This small molecule binds to this protein.
Small molecule (SMILES): O=C(O)[C@@H]1CCCN1

Binding-site contacts:
Ligand atom O contacts residue GLY1 of chain 2.V at 3.7 Å.
Ligand atom CG contacts residue GLY97 of chain 2.D at 3.9 Å.
Ligand atom CA contacts residue LEU99 of chain 2.D at 4.4 Å (hydrophobic).
Ligand atom CA contacts residue TYR18 of chain 2.D at 4.5 Å (hydrophobic).
Ligand atom OXT contacts residue GLY1 of chain 2.V at 3.1 Å (h-bond).
Ligand atom O contacts residue ASN15 of chain 2.D at 3.9 Å.
Ligand atom C contacts residue ASN15 of chain 2.D at 3.6 Å.
Ligand atom CG contacts residue LYS94 of chain 2.D at 4.2 Å.
Ligand atom OXT contacts residue ASN15 of chain 2.D at 2.8 Å (h-bond).
Ligand atom CB contacts residue GLY1 of chain 2.V at 3.7 Å.
Ligand atom CA contacts residue GLY1 of chain 2.V at 2.5 Å.
Ligand atom CG contacts residue GLY1 of chain 2.V at 3.6 Å.
Ligand atom CD contacts residue GLY1 of chain 2.V at 2.5 Å.
Ligand atom OXT contacts residue TYR18 of chain 2.D at 4.5 Å.
Ligand atom OXT contacts residue LEU99 of chain 2.D at 4.5 Å.
Ligand atom N contacts residue GLY1 of chain 2.V at 1.4 Å.
Ligand atom CB contacts residue LEU99 of chain 2.D at 3.9 Å (hydrophobic).
Ligand atom C contacts residue LEU99 of chain 2.D at 4.3 Å (hydrophobic).
Ligand atom CB contacts residue GLY97 of chain 2.D at 4.3 Å.
Ligand atom C contacts residue GLY1 of chain 2.V at 3.0 Å.

Sequence of chain 2.D:
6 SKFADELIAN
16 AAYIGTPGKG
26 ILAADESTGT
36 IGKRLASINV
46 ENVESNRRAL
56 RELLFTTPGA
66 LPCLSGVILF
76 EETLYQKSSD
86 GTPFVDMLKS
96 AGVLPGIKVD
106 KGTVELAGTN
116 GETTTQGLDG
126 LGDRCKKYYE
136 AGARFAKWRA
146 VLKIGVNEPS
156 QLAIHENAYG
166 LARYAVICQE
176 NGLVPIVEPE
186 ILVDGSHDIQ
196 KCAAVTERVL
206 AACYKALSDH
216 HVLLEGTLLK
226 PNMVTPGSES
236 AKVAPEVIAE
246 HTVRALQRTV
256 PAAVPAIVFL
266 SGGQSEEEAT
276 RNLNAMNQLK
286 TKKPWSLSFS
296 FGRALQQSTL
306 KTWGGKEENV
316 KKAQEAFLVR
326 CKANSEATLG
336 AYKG